Binding-site contacts:
Ligand atom N contacts residue ASN292 of chain 1.A at 3.1 Å (h-bond).
Ligand atom CD contacts residue VAL252 of chain 1.A at 3.6 Å (hydrophobic).
Ligand atom NZ contacts residue THR259 of chain 1.A at 2.5 Å (h-bond).
Ligand atom CZ contacts residue GLU327 of chain 1.A at 3.6 Å.
Ligand atom NH1 contacts residue GLU327 of chain 1.A at 2.8 Å (salt-bridge).
Ligand atom NH2 contacts residue ARG246 of chain 1.A at 3.2 Å.
Ligand atom NZ contacts residue GLY254 of chain 1.A at 3.4 Å (h-bond).
Ligand atom NZ contacts residue ASN292 of chain 1.A at 3.4 Å (h-bond).
Ligand atom NZ contacts residue GLY212 of chain 1.A at 3.1 Å (h-bond).
Ligand atom NZ contacts residue VAL252 of chain 1.A at 2.6 Å (h-bond).
Ligand atom O contacts residue ASN292 of chain 1.A at 3.2 Å (h-bond).
Ligand atom NZ contacts residue ILE217 of chain 1.A at 3.6 Å.
Ligand atom NE contacts residue TRP330 of chain 1.A at 3.6 Å.
Ligand atom CE contacts residue GLY254 of chain 1.A at 3.5 Å.
Ligand atom CD contacts residue ASN250 of chain 1.A at 3.6 Å.
Ligand atom CE contacts residue GLY212 of chain 1.A at 3.3 Å.
Ligand atom NH2 contacts residue TRP288 of chain 1.A at 3.6 Å.
Ligand atom NH1 contacts residue GLU285 of chain 1.A at 3.3 Å (salt-bridge).
Ligand atom CE contacts residue ASN292 of chain 1.A at 3.4 Å.
Ligand atom NH1 contacts residue TRP330 of chain 1.A at 3.7 Å.
Ligand atom CZ contacts residue GLU285 of chain 1.A at 3.7 Å.
Ligand atom CD contacts residue GLY254 of chain 1.A at 3.1 Å.
Ligand atom CD contacts residue THR253 of chain 1.A at 3.6 Å.
Ligand atom NH2 contacts residue GLU327 of chain 1.A at 3.4 Å (salt-bridge).
Ligand atom NH1 contacts residue ARG246 of chain 1.A at 3.1 Å (salt-bridge).
Ligand atom NH1 contacts residue TRP288 of chain 1.A at 3.6 Å.
Ligand atom NZ contacts residue ASN214 of chain 1.A at 2.9 Å (h-bond).
Ligand atom NH2 contacts residue GLU285 of chain 1.A at 3.0 Å (salt-bridge).
Ligand atom CD contacts residue GLY212 of chain 1.A at 3.5 Å.
Ligand atom OE2 contacts residue ALA295 of chain 1.A at 3.3 Å (h-bond).
Ligand atom NE contacts residue ASN250 of chain 1.A at 2.8 Å (h-bond).
Ligand atom O contacts residue TRP288 of chain 1.A at 3.4 Å (h-bond).
Ligand atom CE contacts residue VAL252 of chain 1.A at 3.5 Å (hydrophobic).
Ligand atom CZ contacts residue TRP330 of chain 1.A at 3.5 Å (hydrophobic).
Ligand atom NH1 contacts residue SER291 of chain 1.A at 3.5 Å (h-bond).
Ligand atom NH2 contacts residue TRP330 of chain 1.A at 3.6 Å.
Ligand atom CE contacts residue ASN214 of chain 1.A at 3.7 Å.
Ligand atom CZ contacts residue ASN250 of chain 1.A at 3.7 Å.
Ligand atom NZ contacts residue THR253 of chain 1.A at 2.8 Å (h-bond).
Ligand atom CD contacts residue TRP330 of chain 1.A at 3.6 Å (hydrophobic).

Sequence of chain 1.A:
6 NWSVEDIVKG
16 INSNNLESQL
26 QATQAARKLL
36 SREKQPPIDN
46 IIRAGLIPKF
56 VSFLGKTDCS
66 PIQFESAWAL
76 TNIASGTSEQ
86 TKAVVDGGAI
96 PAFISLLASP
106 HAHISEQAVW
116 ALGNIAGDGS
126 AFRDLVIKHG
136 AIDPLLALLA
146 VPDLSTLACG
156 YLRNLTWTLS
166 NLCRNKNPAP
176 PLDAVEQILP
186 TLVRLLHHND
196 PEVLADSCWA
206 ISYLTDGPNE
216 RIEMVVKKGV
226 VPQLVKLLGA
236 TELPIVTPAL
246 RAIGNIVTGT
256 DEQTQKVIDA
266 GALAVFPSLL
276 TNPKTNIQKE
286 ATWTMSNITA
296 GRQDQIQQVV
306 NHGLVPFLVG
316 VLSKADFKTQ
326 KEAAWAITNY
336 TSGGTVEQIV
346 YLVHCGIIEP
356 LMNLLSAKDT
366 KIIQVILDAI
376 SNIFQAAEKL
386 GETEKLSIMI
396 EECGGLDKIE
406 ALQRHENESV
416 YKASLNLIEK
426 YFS

This small molecule binds to this protein.
Small molecule (SMILES): NCCCC[C@H](NC(=O)[C@H](CCCN=C(N)N)NC(=O)[C@H](CCCCN)NC(=O)[C@H](CCC(=O)O)NC(=O)[C@@H](N)CCC(=O)O)C(=O)N[C@H](C=O)CCCN=C(N)N